Binding-site contacts:
Ligand atom N2 contacts residue PHE54 of chain 1.C at 4.5 Å.
Ligand atom C3 contacts residue ASN596 of chain 1.A at 3.8 Å.
Ligand atom C7 contacts residue PHE54 of chain 1.C at 4.4 Å (hydrophobic).
Ligand atom O5 contacts residue ASN596 of chain 1.A at 2.3 Å (h-bond).
Ligand atom C4 contacts residue ASN596 of chain 1.A at 4.2 Å.
Ligand atom O7 contacts residue THR30 of chain 1.C at 3.6 Å.
Ligand atom C1 contacts residue ASN596 of chain 1.A at 1.4 Å.
Ligand atom C2 contacts residue SER31 of chain 1.C at 4.0 Å.
Ligand atom C2 contacts residue ASN596 of chain 1.A at 2.5 Å.
Ligand atom N2 contacts residue THR598 of chain 1.A at 3.8 Å.
Ligand atom C7 contacts residue THR30 of chain 1.C at 4.2 Å.
Ligand atom C2 contacts residue THR598 of chain 1.A at 4.0 Å.
Ligand atom N2 contacts residue ASN596 of chain 1.A at 2.9 Å (h-bond).
Ligand atom C5 contacts residue ASN596 of chain 1.A at 3.6 Å.
Ligand atom C3 contacts residue THR598 of chain 1.A at 4.1 Å.
Ligand atom C8 contacts residue PHE54 of chain 1.C at 3.7 Å (hydrophobic).
Ligand atom C7 contacts residue ASN596 of chain 1.A at 4.1 Å.
Ligand atom N2 contacts residue SER31 of chain 1.C at 4.3 Å.
Ligand atom O5 contacts residue THR598 of chain 1.A at 4.3 Å.
Ligand atom C1 contacts residue THR598 of chain 1.A at 3.5 Å.
Ligand atom C1 contacts residue SER31 of chain 1.C at 4.0 Å.
Ligand atom C8 contacts residue ASN596 of chain 1.A at 4.3 Å.
Ligand atom O5 contacts residue SER31 of chain 1.C at 4.4 Å.
Ligand atom C5 contacts residue THR598 of chain 1.A at 4.4 Å.

A protein and the small-molecule ligand that binds it are described below.
Small molecule (SMILES): CC(=O)N[C@@H]1[C@@H](O)[C@H](O)[C@@H](CO)O[C@H]1O

Sequence of chain 1.C:
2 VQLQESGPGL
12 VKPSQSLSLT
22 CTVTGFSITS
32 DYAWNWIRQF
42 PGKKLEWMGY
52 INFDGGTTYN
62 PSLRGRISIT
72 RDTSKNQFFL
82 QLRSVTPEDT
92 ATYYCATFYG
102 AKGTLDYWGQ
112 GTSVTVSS

Sequence of chain 1.A:
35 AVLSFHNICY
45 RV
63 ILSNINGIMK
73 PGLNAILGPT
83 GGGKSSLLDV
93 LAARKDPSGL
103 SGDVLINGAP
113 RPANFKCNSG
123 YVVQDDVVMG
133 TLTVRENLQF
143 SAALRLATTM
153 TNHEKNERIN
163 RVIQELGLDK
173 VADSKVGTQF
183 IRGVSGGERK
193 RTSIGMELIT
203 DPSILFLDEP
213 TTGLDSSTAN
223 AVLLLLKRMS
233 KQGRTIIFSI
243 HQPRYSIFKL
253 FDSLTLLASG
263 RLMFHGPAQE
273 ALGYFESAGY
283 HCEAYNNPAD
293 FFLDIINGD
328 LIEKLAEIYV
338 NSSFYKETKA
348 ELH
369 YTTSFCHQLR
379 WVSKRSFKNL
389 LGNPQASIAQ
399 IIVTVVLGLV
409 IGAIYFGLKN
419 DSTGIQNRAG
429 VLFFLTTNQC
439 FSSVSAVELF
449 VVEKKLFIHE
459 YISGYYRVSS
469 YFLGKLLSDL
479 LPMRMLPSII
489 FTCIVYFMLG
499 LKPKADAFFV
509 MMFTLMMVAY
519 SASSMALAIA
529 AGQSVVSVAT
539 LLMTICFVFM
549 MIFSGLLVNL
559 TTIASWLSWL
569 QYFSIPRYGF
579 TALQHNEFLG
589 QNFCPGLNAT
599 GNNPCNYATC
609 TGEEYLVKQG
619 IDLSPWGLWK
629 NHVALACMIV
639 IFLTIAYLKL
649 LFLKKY